Binding-site contacts:
Ligand atom C17 contacts residue ASP33 of chain 1.A at 3.5 Å.
Ligand atom C06 contacts residue ILE300 of chain 1.A at 3.8 Å (hydrophobic).
Ligand atom C09 contacts residue TYR226 of chain 1.A at 3.4 Å (hydrophobic).
Ligand atom O23 contacts residue TYR79 of chain 1.A at 3.6 Å.
Ligand atom C11 contacts residue GLY221 of chain 1.A at 3.3 Å.
Ligand atom N22 contacts residue ASP35 of chain 1.A at 2.8 Å (salt-bridge).
Ligand atom C10 contacts residue ASP35 of chain 1.A at 3.2 Å.
Ligand atom C contacts residue GLY221 of chain 1.A at 3.8 Å.
Ligand atom N23 contacts residue SER83 of chain 1.A at 3.7 Å.
Ligand atom C2 contacts residue TYR79 of chain 1.A at 3.5 Å (hydrophobic).
Ligand atom N23 contacts residue DMS1 of chain 1.G at 3.3 Å.
Ligand atom C10 contacts residue GLY221 of chain 1.A at 3.6 Å.
Ligand atom C09 contacts residue DMS1 of chain 1.G at 3.7 Å.
Ligand atom N23 contacts residue ASP81 of chain 1.A at 3.0 Å (salt-bridge).
Ligand atom C23 contacts residue THR222 of chain 1.A at 3.6 Å.
Ligand atom C17 contacts residue GLY221 of chain 1.A at 3.6 Å.
Ligand atom C04 contacts residue ILE300 of chain 1.A at 3.7 Å (hydrophobic).
Ligand atom C11 contacts residue THR222 of chain 1.A at 3.7 Å.
Ligand atom C11 contacts residue ASP219 of chain 1.A at 3.8 Å.
Ligand atom N24 contacts residue THR222 of chain 1.A at 3.5 Å (h-bond).
Ligand atom N01 contacts residue THR222 of chain 1.A at 2.8 Å (h-bond).
Ligand atom C14 contacts residue PHE116 of chain 1.A at 3.7 Å (hydrophobic).
Ligand atom C04 contacts residue GLY80 of chain 1.A at 3.3 Å.
Ligand atom C05 contacts residue GLY80 of chain 1.A at 3.9 Å.
Ligand atom C16 contacts residue ASP33 of chain 1.A at 3.3 Å.
Ligand atom C2 contacts residue DMS1 of chain 1.G at 3.7 Å.
Ligand atom C2 contacts residue ASP81 of chain 1.A at 3.5 Å.
Ligand atom C03 contacts residue GLY80 of chain 1.A at 3.5 Å.
Ligand atom C01 contacts residue ASP81 of chain 1.A at 3.8 Å.
Ligand atom C02 contacts residue ASP81 of chain 1.A at 3.7 Å.
Ligand atom C15 contacts residue PHE116 of chain 1.A at 3.7 Å (hydrophobic).
Ligand atom C13 contacts residue DMS1 of chain 1.G at 3.5 Å.
Ligand atom C08 contacts residue ASP81 of chain 1.A at 3.7 Å.
Ligand atom C10 contacts residue TYR79 of chain 1.A at 3.8 Å (hydrophobic).
Ligand atom C05 contacts residue ILE300 of chain 1.A at 3.9 Å (hydrophobic).
Ligand atom C15 contacts residue ASP119 of chain 1.A at 3.8 Å.
Ligand atom C11 contacts residue ASP35 of chain 1.A at 3.7 Å.
Ligand atom N22 contacts residue ASP219 of chain 1.A at 2.9 Å (salt-bridge).
Ligand atom C02 contacts residue GLY80 of chain 1.A at 3.6 Å.
Ligand atom C18 contacts residue THR222 of chain 1.A at 3.4 Å.

The small molecule below binds the protein below.
Small molecule (SMILES): Cc1cc(C)c(/C=N/NC(=O)[C@@H](N)Cc2c[nH]c3ccccc23)c(C)c1

Sequence of chain 1.A:
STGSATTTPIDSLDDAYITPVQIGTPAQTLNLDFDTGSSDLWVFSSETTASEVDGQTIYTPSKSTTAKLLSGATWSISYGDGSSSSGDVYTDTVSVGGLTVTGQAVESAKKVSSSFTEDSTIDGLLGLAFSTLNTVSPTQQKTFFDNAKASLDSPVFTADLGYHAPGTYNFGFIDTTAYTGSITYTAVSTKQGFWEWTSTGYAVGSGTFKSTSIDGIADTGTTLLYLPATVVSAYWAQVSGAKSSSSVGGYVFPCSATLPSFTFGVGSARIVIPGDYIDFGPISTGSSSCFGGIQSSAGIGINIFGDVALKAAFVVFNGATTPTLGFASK